Binding-site contacts:
Ligand atom C4 contacts residue ASN346 of chain 1.B at 4.3 Å.
Ligand atom N2 contacts residue ASN346 of chain 1.B at 3.1 Å (h-bond).
Ligand atom C3 contacts residue ASN346 of chain 1.B at 3.9 Å.
Ligand atom C2 contacts residue ASN346 of chain 1.B at 2.6 Å.
Ligand atom O7 contacts residue GLY345 of chain 1.B at 3.9 Å.
Ligand atom C1 contacts residue ASN346 of chain 1.B at 1.4 Å.
Ligand atom C8 contacts residue ASN346 of chain 1.B at 3.7 Å.
Ligand atom O7 contacts residue ALA344 of chain 1.B at 4.1 Å.
Ligand atom O5 contacts residue ASN346 of chain 1.B at 2.3 Å (h-bond).
Ligand atom C7 contacts residue ASN346 of chain 1.B at 3.6 Å.
Ligand atom C7 contacts residue GLY345 of chain 1.B at 4.4 Å.
Ligand atom C5 contacts residue ASN346 of chain 1.B at 3.6 Å.

Sequence of chain 1.B:
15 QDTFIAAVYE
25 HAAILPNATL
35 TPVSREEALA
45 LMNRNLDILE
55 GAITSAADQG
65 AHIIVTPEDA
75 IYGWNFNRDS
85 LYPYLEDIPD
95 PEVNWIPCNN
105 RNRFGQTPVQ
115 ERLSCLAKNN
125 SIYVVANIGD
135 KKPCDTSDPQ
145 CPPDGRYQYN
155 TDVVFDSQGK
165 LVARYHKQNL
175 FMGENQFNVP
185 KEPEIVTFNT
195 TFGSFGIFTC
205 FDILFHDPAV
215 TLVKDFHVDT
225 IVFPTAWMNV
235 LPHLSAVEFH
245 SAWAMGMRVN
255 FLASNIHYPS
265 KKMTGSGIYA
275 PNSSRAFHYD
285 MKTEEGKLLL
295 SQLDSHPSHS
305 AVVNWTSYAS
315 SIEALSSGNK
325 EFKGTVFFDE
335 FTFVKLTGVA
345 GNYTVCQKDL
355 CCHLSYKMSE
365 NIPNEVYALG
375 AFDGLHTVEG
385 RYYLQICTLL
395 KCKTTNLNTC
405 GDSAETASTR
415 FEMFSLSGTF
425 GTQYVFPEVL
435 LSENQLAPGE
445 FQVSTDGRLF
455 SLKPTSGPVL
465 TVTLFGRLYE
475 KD

This small molecule binds to this protein.
Small molecule (SMILES): CC(=O)N[C@@H]1[C@@H](O)[C@H](O)[C@@H](CO)O[C@H]1O